Sequence of chain 1.A:
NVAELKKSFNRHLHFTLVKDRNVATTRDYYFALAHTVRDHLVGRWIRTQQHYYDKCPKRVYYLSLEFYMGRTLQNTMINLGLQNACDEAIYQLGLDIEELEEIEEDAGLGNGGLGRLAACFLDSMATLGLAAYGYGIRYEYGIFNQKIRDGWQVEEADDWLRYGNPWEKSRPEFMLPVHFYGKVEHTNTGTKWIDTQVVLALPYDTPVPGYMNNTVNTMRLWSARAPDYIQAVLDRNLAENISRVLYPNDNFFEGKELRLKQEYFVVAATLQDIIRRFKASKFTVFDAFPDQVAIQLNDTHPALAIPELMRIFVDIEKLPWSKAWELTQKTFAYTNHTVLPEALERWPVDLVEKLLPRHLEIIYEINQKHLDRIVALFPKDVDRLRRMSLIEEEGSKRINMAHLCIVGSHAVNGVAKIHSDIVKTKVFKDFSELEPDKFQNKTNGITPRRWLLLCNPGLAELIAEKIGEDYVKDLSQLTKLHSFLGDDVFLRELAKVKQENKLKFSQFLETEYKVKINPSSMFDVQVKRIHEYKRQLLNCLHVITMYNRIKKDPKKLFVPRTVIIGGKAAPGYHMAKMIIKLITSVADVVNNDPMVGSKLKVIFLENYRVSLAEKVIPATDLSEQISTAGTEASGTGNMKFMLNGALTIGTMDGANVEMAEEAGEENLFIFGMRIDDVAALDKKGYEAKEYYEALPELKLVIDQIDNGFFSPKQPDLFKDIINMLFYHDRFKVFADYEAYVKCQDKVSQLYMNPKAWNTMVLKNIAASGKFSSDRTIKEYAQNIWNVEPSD

A small-molecule ligand and the protein it binds are described below.
Small molecule (SMILES): COc1ccc(O)cc1NC(=O)NC(=O)c1ccc(F)cc1Cl

Binding-site contacts:
Ligand atom O16 contacts residue ILE68 of chain 1.B at 3.4 Å.
Ligand atom C4 contacts residue ARG193 of chain 1.B at 3.4 Å.
Ligand atom C15 contacts residue ILE68 of chain 1.B at 3.8 Å (hydrophobic).
Ligand atom C22 contacts residue ASP42 of chain 1.A at 3.4 Å.
Ligand atom C3 contacts residue ARG193 of chain 1.B at 3.8 Å.
Ligand atom F10 contacts residue LYS191 of chain 1.B at 3.5 Å.
Ligand atom C23 contacts residue VAL45 of chain 1.A at 3.4 Å (hydrophobic).
Ligand atom O16 contacts residue VAL45 of chain 1.A at 3.3 Å.
Ligand atom C6 contacts residue VAL40 of chain 1.A at 3.8 Å (hydrophobic).
Ligand atom C21 contacts residue GLN72 of chain 1.B at 3.7 Å.
Ligand atom F10 contacts residue ARG193 of chain 1.B at 3.5 Å.
Ligand atom N14 contacts residue ILE68 of chain 1.B at 3.9 Å.
Ligand atom C5 contacts residue ARG193 of chain 1.B at 3.3 Å.
Ligand atom C4 contacts residue LYS41 of chain 1.A at 3.8 Å.
Ligand atom F10 contacts residue TRP67 of chain 1.B at 3.4 Å.
Ligand atom C23 contacts residue ASP42 of chain 1.A at 3.4 Å.
Ligand atom C5 contacts residue VAL40 of chain 1.A at 3.6 Å (hydrophobic).
Ligand atom N17 contacts residue VAL45 of chain 1.A at 3.5 Å.
Ligand atom O55 contacts residue ASP42 of chain 1.A at 2.5 Å (salt-bridge).
Ligand atom O54 contacts residue GLN71 of chain 1.B at 3.7 Å.
Ligand atom C4 contacts residue VAL40 of chain 1.A at 2.9 Å (hydrophobic).
Ligand atom C3 contacts residue VAL40 of chain 1.A at 3.2 Å (hydrophobic).
Ligand atom C1 contacts residue TRP67 of chain 1.B at 3.5 Å (hydrophobic).
Ligand atom N14 contacts residue VAL40 of chain 1.A at 2.7 Å (h-bond).
Ligand atom C20 contacts residue GLN72 of chain 1.B at 3.7 Å.
Ligand atom C6 contacts residue ARG193 of chain 1.B at 3.6 Å.
Ligand atom C15 contacts residue VAL45 of chain 1.A at 3.5 Å (hydrophobic).
Ligand atom C51 contacts residue GLN71 of chain 1.B at 3.7 Å.
Ligand atom C2 contacts residue VAL40 of chain 1.A at 3.6 Å (hydrophobic).
Ligand atom F10 contacts residue ASP227 of chain 1.B at 3.8 Å.
Ligand atom CL11 contacts residue GLN71 of chain 1.B at 3.5 Å.
Ligand atom O16 contacts residue VAL40 of chain 1.A at 3.8 Å.
Ligand atom O16 contacts residue LYS41 of chain 1.A at 3.7 Å.
Ligand atom O55 contacts residue ASN44 of chain 1.A at 3.4 Å (h-bond).
Ligand atom C18 contacts residue VAL45 of chain 1.A at 3.5 Å (hydrophobic).
Ligand atom C15 contacts residue VAL40 of chain 1.A at 3.7 Å (hydrophobic).
Ligand atom O16 contacts residue ASP42 of chain 1.A at 3.5 Å (salt-bridge).
Ligand atom C1 contacts residue VAL40 of chain 1.A at 3.6 Å (hydrophobic).
Ligand atom CL11 contacts residue TRP67 of chain 1.B at 3.4 Å.
Ligand atom C12 contacts residue VAL40 of chain 1.A at 3.4 Å (hydrophobic).

Sequence of chain 1.B:
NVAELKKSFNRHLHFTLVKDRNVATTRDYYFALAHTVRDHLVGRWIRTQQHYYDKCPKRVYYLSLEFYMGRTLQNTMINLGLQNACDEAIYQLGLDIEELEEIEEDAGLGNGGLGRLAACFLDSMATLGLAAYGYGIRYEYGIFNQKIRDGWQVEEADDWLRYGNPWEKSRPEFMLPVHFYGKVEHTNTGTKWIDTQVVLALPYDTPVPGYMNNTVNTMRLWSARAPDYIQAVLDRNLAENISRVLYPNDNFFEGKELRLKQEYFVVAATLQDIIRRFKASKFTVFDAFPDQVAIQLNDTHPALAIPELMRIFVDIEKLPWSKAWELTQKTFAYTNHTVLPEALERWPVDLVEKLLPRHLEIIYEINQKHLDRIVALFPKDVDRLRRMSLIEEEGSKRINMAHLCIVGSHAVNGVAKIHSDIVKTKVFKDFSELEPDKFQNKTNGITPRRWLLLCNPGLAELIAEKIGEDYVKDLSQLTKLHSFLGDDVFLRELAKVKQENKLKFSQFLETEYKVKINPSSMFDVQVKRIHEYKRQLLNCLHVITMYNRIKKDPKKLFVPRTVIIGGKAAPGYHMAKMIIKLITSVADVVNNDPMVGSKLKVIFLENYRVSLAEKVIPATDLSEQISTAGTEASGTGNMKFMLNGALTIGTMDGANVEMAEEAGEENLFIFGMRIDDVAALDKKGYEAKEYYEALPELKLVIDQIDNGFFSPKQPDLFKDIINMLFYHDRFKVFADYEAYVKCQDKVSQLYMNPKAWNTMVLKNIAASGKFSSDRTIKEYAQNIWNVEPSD